Binding-site contacts:
Ligand atom C17 contacts residue GLN74 of chain 1.B at 3.6 Å.
Ligand atom C7 contacts residue FE21 of chain 1.P at 3.0 Å.
Ligand atom N4 contacts residue HIS217 of chain 1.B at 3.2 Å (h-bond).
Ligand atom C1 contacts residue LYS208 of chain 1.B at 3.3 Å.
Ligand atom C4 contacts residue TYR206 of chain 1.B at 3.7 Å (hydrophobic).
Ligand atom C19 contacts residue SER263 of chain 1.B at 3.7 Å.
Ligand atom C1 contacts residue ASN227 of chain 1.B at 3.6 Å.
Ligand atom C11 contacts residue ASN220 of chain 1.B at 3.2 Å.
Ligand atom O1 contacts residue LYS208 of chain 1.B at 2.9 Å (salt-bridge).
Ligand atom C12 contacts residue GLU219 of chain 1.B at 3.4 Å.
Ligand atom C15 contacts residue PRO215 of chain 1.B at 3.6 Å (hydrophobic).
Ligand atom C16 contacts residue PRO215 of chain 1.B at 3.6 Å (hydrophobic).
Ligand atom C17 contacts residue ARG72 of chain 1.B at 3.7 Å.
Ligand atom C3 contacts residue TYR206 of chain 1.B at 3.8 Å (hydrophobic).
Ligand atom C7 contacts residue HIS217 of chain 1.B at 3.6 Å.
Ligand atom N1 contacts residue FE21 of chain 1.P at 3.5 Å.
Ligand atom C13 contacts residue THR157 of chain 1.B at 3.7 Å.
Ligand atom C19 contacts residue ARG72 of chain 1.B at 3.5 Å.
Ligand atom C1 contacts residue THR214 of chain 1.B at 3.6 Å.
Ligand atom C18 contacts residue SER263 of chain 1.B at 3.5 Å.
Ligand atom N4 contacts residue FE21 of chain 1.P at 2.1 Å.
Ligand atom C4 contacts residue FE21 of chain 1.P at 3.3 Å.
Ligand atom C12 contacts residue FE21 of chain 1.P at 3.1 Å.
Ligand atom C5 contacts residue TYR206 of chain 1.B at 3.5 Å (hydrophobic).
Ligand atom O2 contacts residue LYS208 of chain 1.B at 2.9 Å (salt-bridge).
Ligand atom O2 contacts residue ASN227 of chain 1.B at 3.0 Å (h-bond).
Ligand atom N1 contacts residue THR214 of chain 1.B at 3.6 Å.
Ligand atom O2 contacts residue ASN307 of chain 1.B at 3.5 Å.
Ligand atom C2 contacts residue ASN227 of chain 1.B at 3.6 Å.
Ligand atom C16 contacts residue ARG213 of chain 1.B at 3.5 Å.
Ligand atom N3 contacts residue FE21 of chain 1.P at 2.2 Å.
Ligand atom C16 contacts residue ARG72 of chain 1.B at 3.6 Å.
Ligand atom C8 contacts residue FE21 of chain 1.P at 2.9 Å.
Ligand atom O1 contacts residue THR214 of chain 1.B at 2.5 Å (h-bond).
Ligand atom C12 contacts residue HIS217 of chain 1.B at 3.6 Å.
Ligand atom N4 contacts residue GLU219 of chain 1.B at 3.2 Å (salt-bridge).
Ligand atom C3 contacts residue THR214 of chain 1.B at 3.5 Å.
Ligand atom C18 contacts residue ARG72 of chain 1.B at 3.5 Å.
Ligand atom C8 contacts residue HIS217 of chain 1.B at 3.5 Å.
Ligand atom N3 contacts residue HIS217 of chain 1.B at 3.2 Å (h-bond).

Sequence of chain 1.B:
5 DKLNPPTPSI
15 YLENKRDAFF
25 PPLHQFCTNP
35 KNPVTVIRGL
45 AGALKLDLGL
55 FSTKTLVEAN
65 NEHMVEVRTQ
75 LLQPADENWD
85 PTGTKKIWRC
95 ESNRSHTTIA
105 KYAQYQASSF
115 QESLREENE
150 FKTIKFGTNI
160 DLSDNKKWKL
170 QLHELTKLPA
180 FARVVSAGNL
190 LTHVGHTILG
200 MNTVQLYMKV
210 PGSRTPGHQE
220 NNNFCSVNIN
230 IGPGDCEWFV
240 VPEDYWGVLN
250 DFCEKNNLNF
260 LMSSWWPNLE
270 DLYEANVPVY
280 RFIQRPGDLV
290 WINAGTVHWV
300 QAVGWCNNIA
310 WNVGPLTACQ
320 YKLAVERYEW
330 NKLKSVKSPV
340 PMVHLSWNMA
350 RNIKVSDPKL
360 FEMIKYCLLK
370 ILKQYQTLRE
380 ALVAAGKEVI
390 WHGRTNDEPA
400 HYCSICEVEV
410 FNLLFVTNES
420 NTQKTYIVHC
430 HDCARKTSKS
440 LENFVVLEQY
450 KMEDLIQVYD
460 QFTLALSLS

The protein below binds the small molecule below.
Small molecule (SMILES): O=C(O)CCNc1cc(N2CCc3ccccc3CC2)nc(-c2ccccn2)n1